Sequence of chain 1.D:
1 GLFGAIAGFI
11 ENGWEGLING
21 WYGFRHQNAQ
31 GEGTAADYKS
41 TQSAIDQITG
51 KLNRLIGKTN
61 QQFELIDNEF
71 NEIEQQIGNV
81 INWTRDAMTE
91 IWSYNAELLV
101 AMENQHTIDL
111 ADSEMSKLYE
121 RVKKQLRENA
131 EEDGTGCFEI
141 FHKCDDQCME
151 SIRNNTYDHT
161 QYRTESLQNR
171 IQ

Binding-site contacts:
Ligand atom C8 contacts residue GLU72 of chain 1.D at 4.3 Å.
Ligand atom N2 contacts residue GLU72 of chain 1.D at 4.2 Å.
Ligand atom O7 contacts residue ASN82 of chain 1.D at 3.8 Å.
Ligand atom C8 contacts residue GLN75 of chain 1.D at 3.5 Å.
Ligand atom C7 contacts residue ASN79 of chain 1.D at 4.0 Å.
Ligand atom C5 contacts residue ASN82 of chain 1.D at 3.6 Å.
Ligand atom C7 contacts residue GLU72 of chain 1.D at 4.4 Å.
Ligand atom O7 contacts residue ASN79 of chain 1.D at 3.4 Å (h-bond).
Ligand atom C3 contacts residue ASN82 of chain 1.D at 3.9 Å.
Ligand atom C1 contacts residue ASN82 of chain 1.D at 1.4 Å.
Ligand atom C7 contacts residue GLN75 of chain 1.D at 4.5 Å.
Ligand atom C8 contacts residue GLY78 of chain 1.D at 3.9 Å.
Ligand atom C8 contacts residue ASN79 of chain 1.D at 3.6 Å.
Ligand atom C7 contacts residue GLY78 of chain 1.D at 4.5 Å.
Ligand atom C7 contacts residue ASN82 of chain 1.D at 3.6 Å.
Ligand atom C2 contacts residue ASN82 of chain 1.D at 2.6 Å.
Ligand atom C3 contacts residue GLU72 of chain 1.D at 4.3 Å.
Ligand atom N2 contacts residue ASN82 of chain 1.D at 3.1 Å (h-bond).
Ligand atom C4 contacts residue ASN82 of chain 1.D at 4.3 Å.
Ligand atom O7 contacts residue ARG108 of chain 1.A at 4.1 Å.
Ligand atom O5 contacts residue ASN82 of chain 1.D at 2.3 Å (h-bond).
Ligand atom O3 contacts residue GLU72 of chain 1.D at 3.6 Å (salt-bridge).

The protein below binds the small molecule below.
Small molecule (SMILES): CC(=O)N[C@@H]1[C@@H](O)[C@H](O)[C@@H](CO)O[C@H]1O

Sequence of chain 1.A:
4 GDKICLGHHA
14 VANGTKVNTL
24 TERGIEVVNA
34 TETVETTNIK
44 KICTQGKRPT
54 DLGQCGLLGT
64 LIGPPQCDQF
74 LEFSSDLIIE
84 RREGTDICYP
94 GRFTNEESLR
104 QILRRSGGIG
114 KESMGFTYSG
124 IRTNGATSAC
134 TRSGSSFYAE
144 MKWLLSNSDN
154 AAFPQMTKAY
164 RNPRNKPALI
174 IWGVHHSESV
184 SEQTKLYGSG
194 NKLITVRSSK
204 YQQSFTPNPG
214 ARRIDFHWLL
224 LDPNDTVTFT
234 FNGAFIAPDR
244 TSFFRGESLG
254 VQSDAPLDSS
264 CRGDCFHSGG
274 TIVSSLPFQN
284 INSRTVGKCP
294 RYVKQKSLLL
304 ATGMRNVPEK